A small-molecule ligand and the protein it binds are described below.
Small molecule (SMILES): CC[C@H](C)[C@H](NC(=O)[C@H](COP(=O)(O)O)NC(=O)CNC(=O)[C@H](C)N)C(=O)N1CC=C[C@H]1C(=O)NCC(=O)N[C@@H](CCCN=C(N)N)C(=O)N[C@@H](C)C(=O)N[C@@H](CO)C(=O)O

Sequence of chain 1.A:
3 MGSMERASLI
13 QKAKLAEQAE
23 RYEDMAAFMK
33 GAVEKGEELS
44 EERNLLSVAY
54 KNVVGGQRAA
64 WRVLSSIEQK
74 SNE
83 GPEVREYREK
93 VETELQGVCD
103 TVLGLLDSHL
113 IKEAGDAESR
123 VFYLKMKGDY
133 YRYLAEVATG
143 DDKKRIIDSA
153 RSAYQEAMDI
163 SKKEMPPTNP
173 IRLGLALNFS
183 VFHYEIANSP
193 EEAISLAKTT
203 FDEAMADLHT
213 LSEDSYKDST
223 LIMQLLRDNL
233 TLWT

Binding-site contacts:
Ligand atom CG1 contacts residue GLY176 of chain 1.A at 3.7 Å.
Ligand atom NH2 contacts residue ASN55 of chain 1.A at 3.2 Å (h-bond).
Ligand atom CA contacts residue GLU19 of chain 1.A at 3.7 Å.
Ligand atom O contacts residue ASN55 of chain 1.A at 2.9 Å (h-bond).
Ligand atom CG2 contacts residue V0T1 of chain 1.D at 3.7 Å.
Ligand atom N contacts residue VAL51 of chain 1.A at 3.7 Å.
Ligand atom O1P contacts residue ARG61 of chain 1.A at 2.9 Å (salt-bridge).
Ligand atom C contacts residue ASN55 of chain 1.A at 3.5 Å.
Ligand atom NH2 contacts residue GLY59 of chain 1.A at 3.6 Å (h-bond).
Ligand atom N contacts residue LEU179 of chain 1.A at 3.5 Å.
Ligand atom N contacts residue ASN180 of chain 1.A at 2.9 Å (h-bond).
Ligand atom OG contacts residue GLU19 of chain 1.A at 2.5 Å (salt-bridge).
Ligand atom O contacts residue GLU187 of chain 1.A at 3.3 Å (salt-bridge).
Ligand atom NH1 contacts residue GLY58 of chain 1.A at 3.7 Å.
Ligand atom CB contacts residue ASN180 of chain 1.A at 3.2 Å.
Ligand atom C contacts residue ASN180 of chain 1.A at 3.6 Å.
Ligand atom O2P contacts residue ARG61 of chain 1.A at 2.9 Å (salt-bridge).
Ligand atom CB contacts residue GLU187 of chain 1.A at 3.4 Å.
Ligand atom C contacts residue ASN231 of chain 1.A at 3.5 Å.
Ligand atom CA contacts residue ASN231 of chain 1.A at 3.4 Å.
Ligand atom O contacts residue VAL183 of chain 1.A at 3.6 Å.
Ligand atom P contacts residue ARG61 of chain 1.A at 3.6 Å.
Ligand atom O2P contacts residue ARG134 of chain 1.A at 2.8 Å (salt-bridge).
Ligand atom C contacts residue GLU19 of chain 1.A at 3.6 Å.
Ligand atom CB contacts residue TRP235 of chain 1.A at 3.3 Å (hydrophobic).
Ligand atom O3P contacts residue TYR135 of chain 1.A at 2.6 Å (h-bond).
Ligand atom N contacts residue GLU19 of chain 1.A at 2.7 Å (salt-bridge).
Ligand atom N contacts residue LEU234 of chain 1.A at 3.2 Å.
Ligand atom CA contacts residue GLU19 of chain 1.A at 3.6 Å.
Ligand atom O contacts residue LYS54 of chain 1.A at 3.5 Å.
Ligand atom O contacts residue VAL51 of chain 1.A at 3.6 Å.
Ligand atom N contacts residue ASN231 of chain 1.A at 2.7 Å (h-bond).
Ligand atom CB contacts residue GLU19 of chain 1.A at 3.1 Å.
Ligand atom O contacts residue ASN231 of chain 1.A at 2.9 Å (h-bond).
Ligand atom NE contacts residue ASN55 of chain 1.A at 3.2 Å (h-bond).
Ligand atom O3P contacts residue ARG134 of chain 1.A at 2.9 Å (salt-bridge).
Ligand atom CA contacts residue ASN180 of chain 1.A at 3.4 Å.
Ligand atom CA contacts residue ASN55 of chain 1.A at 3.4 Å.
Ligand atom O contacts residue VAL51 of chain 1.A at 3.6 Å.
Ligand atom CB contacts residue ASN55 of chain 1.A at 3.4 Å.